Sequence of chain 1.A:
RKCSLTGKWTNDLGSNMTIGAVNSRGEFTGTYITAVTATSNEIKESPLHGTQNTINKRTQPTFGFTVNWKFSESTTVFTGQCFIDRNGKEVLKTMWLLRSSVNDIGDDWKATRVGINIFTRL

The small molecule below binds the protein below.
Small molecule (SMILES): O=C(O)CCCC[C@@H]1SC[C@H]2[C@@H]1NC(=O)N2C(=O)OCc1ccccc1

Sequence of chain 1.C:
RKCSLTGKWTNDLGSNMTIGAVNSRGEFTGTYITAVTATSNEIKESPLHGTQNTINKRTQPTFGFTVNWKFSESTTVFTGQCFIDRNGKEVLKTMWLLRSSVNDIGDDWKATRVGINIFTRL

Binding-site contacts:
Ligand atom N2 contacts residue THR34 of chain 1.A at 2.9 Å (h-bond).
Ligand atom O11 contacts residue ALA38 of chain 1.A at 2.8 Å (h-bond).
Ligand atom O12 contacts residue SER72 of chain 1.A at 3.0 Å (h-bond).
Ligand atom C23 contacts residue ASP12 of chain 1.A at 3.7 Å.
Ligand atom C3 contacts residue SER15 of chain 1.A at 3.7 Å.
Ligand atom C10 contacts residue TRP69 of chain 1.A at 3.6 Å (hydrophobic).
Ligand atom C26 contacts residue LEU13 of chain 1.A at 3.7 Å (hydrophobic).
Ligand atom N2 contacts residue VAL36 of chain 1.A at 3.6 Å.
Ligand atom C7 contacts residue THR34 of chain 1.A at 3.6 Å.
Ligand atom S1 contacts residue TRP69 of chain 1.A at 3.8 Å.
Ligand atom C4 contacts residue TRP109 of chain 1.C at 3.6 Å (hydrophobic).
Ligand atom S1 contacts residue THR76 of chain 1.A at 3.7 Å.
Ligand atom C20 contacts residue ASN117 of chain 1.A at 3.0 Å.
Ligand atom O18 contacts residue LEU13 of chain 1.A at 3.5 Å.
Ligand atom O12 contacts residue SER74 of chain 1.A at 3.4 Å.
Ligand atom C7 contacts residue TRP69 of chain 1.A at 3.7 Å (hydrophobic).
Ligand atom C17 contacts residue ASN117 of chain 1.A at 3.6 Å.
Ligand atom C9 contacts residue PHE71 of chain 1.A at 3.7 Å (hydrophobic).
Ligand atom O19 contacts residue TRP96 of chain 1.A at 3.0 Å (h-bond).
Ligand atom O19 contacts residue ILE116 of chain 1.A at 3.5 Å (h-bond).
Ligand atom O18 contacts residue ASN11 of chain 1.A at 2.9 Å (h-bond).
Ligand atom O18 contacts residue ASN117 of chain 1.A at 3.2 Å (h-bond).
Ligand atom C7 contacts residue VAL36 of chain 1.A at 3.8 Å (hydrophobic).
Ligand atom O3 contacts residue ASN11 of chain 1.A at 3.4 Å (h-bond).
Ligand atom C3 contacts residue THR34 of chain 1.A at 3.7 Å.
Ligand atom C4 contacts residue VAL36 of chain 1.A at 3.7 Å (hydrophobic).
Ligand atom O3 contacts residue SER15 of chain 1.A at 2.8 Å (h-bond).
Ligand atom C9 contacts residue TRP69 of chain 1.A at 3.6 Å (hydrophobic).
Ligand atom C6 contacts residue TRP96 of chain 1.A at 3.5 Å (hydrophobic).
Ligand atom C3 contacts residue TYR32 of chain 1.A at 3.4 Å (hydrophobic).
Ligand atom C20 contacts residue ILE116 of chain 1.A at 3.5 Å (hydrophobic).
Ligand atom O3 contacts residue THR34 of chain 1.A at 3.7 Å.
Ligand atom C21 contacts residue LEU13 of chain 1.A at 3.8 Å (hydrophobic).
Ligand atom C5 contacts residue TRP109 of chain 1.C at 3.5 Å (hydrophobic).
Ligand atom C25 contacts residue TRP109 of chain 1.C at 3.8 Å (hydrophobic).
Ligand atom C8 contacts residue TRP69 of chain 1.A at 3.6 Å (hydrophobic).
Ligand atom O11 contacts residue THR37 of chain 1.A at 3.2 Å (h-bond).
Ligand atom O3 contacts residue TYR32 of chain 1.A at 2.7 Å (h-bond).
Ligand atom C20 contacts residue ASN11 of chain 1.A at 3.2 Å.
Ligand atom C2 contacts residue TRP109 of chain 1.C at 3.5 Å (hydrophobic).